The protein below binds the small molecule below.
Small molecule (SMILES): CC(=O)N[C@H]1[C@H](O[C@H]2[C@H](O)[C@@H](NC(C)=O)CO[C@@H]2CO)O[C@H](CO)[C@@H](O)[C@@H]1O

Binding-site contacts:
Ligand atom C7 contacts residue ASN271 of chain 1.G at 3.2 Å.
Ligand atom C8 contacts residue ASN271 of chain 1.G at 3.5 Å.
Ligand atom N2 contacts residue ASN271 of chain 1.G at 3.2 Å (h-bond).
Ligand atom O5 contacts residue ILE292 of chain 1.G at 3.6 Å.
Ligand atom C1 contacts residue ASN271 of chain 1.G at 3.3 Å.
Ligand atom C5 contacts residue ILE292 of chain 1.G at 4.4 Å (hydrophobic).
Ligand atom C2 contacts residue ASN271 of chain 1.G at 3.8 Å.
Ligand atom C8 contacts residue VAL410 of chain 1.G at 4.4 Å (hydrophobic).
Ligand atom O7 contacts residue ASN271 of chain 1.G at 3.7 Å.
Ligand atom C1 contacts residue ILE292 of chain 1.G at 3.8 Å (hydrophobic).

Sequence of chain 1.G:
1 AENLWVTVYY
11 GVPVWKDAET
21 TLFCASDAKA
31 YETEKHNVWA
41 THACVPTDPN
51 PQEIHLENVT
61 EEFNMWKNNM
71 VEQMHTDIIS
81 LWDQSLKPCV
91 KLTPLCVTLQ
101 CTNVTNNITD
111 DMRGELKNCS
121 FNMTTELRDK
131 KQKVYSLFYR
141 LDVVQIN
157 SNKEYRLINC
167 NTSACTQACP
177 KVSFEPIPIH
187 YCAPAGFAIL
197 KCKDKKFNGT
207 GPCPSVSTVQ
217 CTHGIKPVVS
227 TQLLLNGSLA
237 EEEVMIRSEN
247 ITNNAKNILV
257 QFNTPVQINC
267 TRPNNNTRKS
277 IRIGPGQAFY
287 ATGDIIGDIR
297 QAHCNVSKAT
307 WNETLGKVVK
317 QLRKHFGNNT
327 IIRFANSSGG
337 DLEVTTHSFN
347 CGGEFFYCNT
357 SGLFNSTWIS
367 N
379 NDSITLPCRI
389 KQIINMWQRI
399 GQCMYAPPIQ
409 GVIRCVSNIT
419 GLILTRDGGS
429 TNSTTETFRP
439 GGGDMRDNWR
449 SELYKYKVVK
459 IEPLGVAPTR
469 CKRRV